Sequence of chain 1.A:
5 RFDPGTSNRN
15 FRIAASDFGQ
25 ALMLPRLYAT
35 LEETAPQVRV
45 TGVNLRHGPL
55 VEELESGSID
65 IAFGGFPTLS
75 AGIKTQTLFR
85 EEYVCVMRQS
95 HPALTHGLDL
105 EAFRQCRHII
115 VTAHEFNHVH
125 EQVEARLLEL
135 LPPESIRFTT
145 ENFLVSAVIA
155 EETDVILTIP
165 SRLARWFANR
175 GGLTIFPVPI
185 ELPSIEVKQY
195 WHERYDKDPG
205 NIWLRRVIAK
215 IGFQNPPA

The protein below binds the small molecule below.
Small molecule (SMILES): Oc1c(Cl)c(Cl)c(Cl)c(Cl)c1Cl

Binding-site contacts:
Ligand atom C2 contacts residue SER20 of chain 1.A at 4.3 Å.
Ligand atom CL1 contacts residue GLY68 of chain 1.A at 4.1 Å.
Ligand atom CL2 contacts residue LEU26 of chain 1.A at 4.0 Å.
Ligand atom CL4 contacts residue PRO164 of chain 1.A at 3.8 Å.
Ligand atom CL3 contacts residue PHE22 of chain 1.A at 4.4 Å.
Ligand atom CL5 contacts residue HIS124 of chain 1.A at 3.8 Å.
Ligand atom C3 contacts residue PHE22 of chain 1.A at 3.6 Å (hydrophobic).
Ligand atom C1 contacts residue PHE22 of chain 1.A at 4.1 Å (hydrophobic).
Ligand atom CL3 contacts residue PRO164 of chain 1.A at 3.6 Å.
Ligand atom CL3 contacts residue VAL191 of chain 1.A at 4.0 Å.
Ligand atom CL4 contacts residue VAL123 of chain 1.A at 4.0 Å.
Ligand atom C4 contacts residue PRO164 of chain 1.A at 4.0 Å (hydrophobic).
Ligand atom C5 contacts residue PRO164 of chain 1.A at 4.1 Å (hydrophobic).
Ligand atom CL5 contacts residue PHE147 of chain 1.A at 3.7 Å.
Ligand atom C4 contacts residue VAL191 of chain 1.A at 4.2 Å (hydrophobic).
Ligand atom O1 contacts residue GLY68 of chain 1.A at 4.3 Å.
Ligand atom CL4 contacts residue HIS124 of chain 1.A at 4.0 Å.
Ligand atom CL1 contacts residue GLY23 of chain 1.A at 3.4 Å.
Ligand atom CL3 contacts residue ILE189 of chain 1.A at 4.0 Å.
Ligand atom C2 contacts residue PHE22 of chain 1.A at 3.8 Å (hydrophobic).
Ligand atom CL2 contacts residue PHE83 of chain 1.A at 3.7 Å.
Ligand atom O1 contacts residue GLY23 of chain 1.A at 4.3 Å.
Ligand atom CL1 contacts residue PHE67 of chain 1.A at 3.5 Å.
Ligand atom C3 contacts residue VAL191 of chain 1.A at 3.8 Å (hydrophobic).
Ligand atom C6 contacts residue PHE22 of chain 1.A at 4.4 Å (hydrophobic).
Ligand atom CL4 contacts residue TYR87 of chain 1.A at 3.0 Å.
Ligand atom CL5 contacts residue SER20 of chain 1.A at 4.2 Å.
Ligand atom CL1 contacts residue PHE22 of chain 1.A at 4.3 Å.
Ligand atom CL1 contacts residue VAL191 of chain 1.A at 4.2 Å.
Ligand atom C1 contacts residue SER20 of chain 1.A at 3.6 Å.
Ligand atom C5 contacts residue VAL123 of chain 1.A at 4.4 Å (hydrophobic).
Ligand atom CL5 contacts residue HIS122 of chain 1.A at 3.2 Å.
Ligand atom CL2 contacts residue VAL191 of chain 1.A at 3.2 Å.
Ligand atom C6 contacts residue SER20 of chain 1.A at 4.2 Å.
Ligand atom C2 contacts residue GLY68 of chain 1.A at 4.4 Å.
Ligand atom CL2 contacts residue PHE22 of chain 1.A at 3.7 Å.
Ligand atom CL1 contacts residue LEU26 of chain 1.A at 4.3 Å.
Ligand atom O1 contacts residue SER20 of chain 1.A at 2.6 Å (h-bond).
Ligand atom C4 contacts residue PHE22 of chain 1.A at 3.9 Å (hydrophobic).
Ligand atom CL3 contacts residue GLU85 of chain 1.A at 3.3 Å.